Binding-site contacts:
Ligand atom OXT contacts residue PLP1 of chain 1.G at 3.2 Å (h-bond).
Ligand atom C contacts residue ARG353 of chain 1.B at 3.3 Å.
Ligand atom C contacts residue GLN193 of chain 1.B at 3.8 Å.
Ligand atom N contacts residue PLP1 of chain 1.G at 1.4 Å.
Ligand atom O contacts residue ARG362 of chain 1.B at 2.7 Å (salt-bridge).
Ligand atom OXT contacts residue ARG353 of chain 1.B at 4.0 Å.
Ligand atom O contacts residue GLY20 of chain 1.B at 3.5 Å.
Ligand atom N contacts residue GLY19 of chain 1.B at 4.1 Å.
Ligand atom OXT contacts residue GLY19 of chain 1.B at 3.8 Å.
Ligand atom C contacts residue GLY19 of chain 1.B at 3.5 Å.
Ligand atom C contacts residue ARG362 of chain 1.B at 3.2 Å.
Ligand atom OXT contacts residue TRP161 of chain 1.B at 3.7 Å.
Ligand atom OXT contacts residue GLN193 of chain 1.B at 3.0 Å (h-bond).
Ligand atom O contacts residue GLY19 of chain 1.B at 3.9 Å.
Ligand atom N contacts residue GLN193 of chain 1.B at 3.7 Å.
Ligand atom C contacts residue TRP161 of chain 1.B at 4.3 Å (hydrophobic).
Ligand atom OXT contacts residue ARG362 of chain 1.B at 2.7 Å (salt-bridge).
Ligand atom C contacts residue PLP1 of chain 1.G at 3.6 Å.
Ligand atom CA contacts residue GLN193 of chain 1.B at 4.2 Å.
Ligand atom CA contacts residue PLP1 of chain 1.G at 2.4 Å.
Ligand atom CA contacts residue GLY19 of chain 1.B at 3.5 Å.
Ligand atom CA contacts residue ARG353 of chain 1.B at 4.0 Å.
Ligand atom C contacts residue GLY20 of chain 1.B at 4.0 Å.
Ligand atom O contacts residue ARG353 of chain 1.B at 2.7 Å (salt-bridge).
Ligand atom CA contacts residue GLY20 of chain 1.B at 3.9 Å.
Ligand atom N contacts residue HIS107 of chain 1.B at 4.3 Å.
Ligand atom O contacts residue PHE45 of chain 1.A at 4.0 Å.
Ligand atom N contacts residue TRP161 of chain 1.B at 4.3 Å.

Sequence of chain 1.B:
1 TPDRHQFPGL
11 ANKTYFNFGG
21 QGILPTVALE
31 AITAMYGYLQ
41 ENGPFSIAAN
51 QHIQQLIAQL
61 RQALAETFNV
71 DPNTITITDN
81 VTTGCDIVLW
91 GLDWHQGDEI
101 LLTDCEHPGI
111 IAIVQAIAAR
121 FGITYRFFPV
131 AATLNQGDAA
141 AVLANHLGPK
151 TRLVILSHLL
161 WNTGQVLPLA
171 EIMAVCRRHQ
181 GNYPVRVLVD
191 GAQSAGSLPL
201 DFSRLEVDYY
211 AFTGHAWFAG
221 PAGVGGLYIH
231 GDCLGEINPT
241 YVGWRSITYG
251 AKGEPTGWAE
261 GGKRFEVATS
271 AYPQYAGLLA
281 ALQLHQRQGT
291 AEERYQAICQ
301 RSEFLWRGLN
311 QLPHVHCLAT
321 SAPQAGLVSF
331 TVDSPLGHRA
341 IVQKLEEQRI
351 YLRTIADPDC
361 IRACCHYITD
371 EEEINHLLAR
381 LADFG

Sequence of chain 1.A:
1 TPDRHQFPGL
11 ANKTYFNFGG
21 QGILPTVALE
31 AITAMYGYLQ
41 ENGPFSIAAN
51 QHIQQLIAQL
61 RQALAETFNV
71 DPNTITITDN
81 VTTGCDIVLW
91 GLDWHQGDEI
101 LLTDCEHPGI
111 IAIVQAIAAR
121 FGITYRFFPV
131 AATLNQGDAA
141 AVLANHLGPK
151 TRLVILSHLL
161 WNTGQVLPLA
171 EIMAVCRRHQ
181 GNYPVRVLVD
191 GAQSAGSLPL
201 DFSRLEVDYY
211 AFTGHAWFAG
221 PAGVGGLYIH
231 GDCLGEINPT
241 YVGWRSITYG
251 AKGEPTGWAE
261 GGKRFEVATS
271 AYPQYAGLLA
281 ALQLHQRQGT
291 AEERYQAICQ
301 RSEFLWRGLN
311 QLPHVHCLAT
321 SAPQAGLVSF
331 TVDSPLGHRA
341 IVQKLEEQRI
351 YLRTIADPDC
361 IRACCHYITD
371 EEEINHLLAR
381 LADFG

The small molecule below binds the protein below.
Small molecule (SMILES): NCC(=O)O